A small-molecule ligand and the protein it binds are described below.
Small molecule (SMILES): Cc1cc(CCCOc2c(C)cc(-c3noc(C(F)(F)F)n3)cc2C)on1

Sequence of chain 3.C:
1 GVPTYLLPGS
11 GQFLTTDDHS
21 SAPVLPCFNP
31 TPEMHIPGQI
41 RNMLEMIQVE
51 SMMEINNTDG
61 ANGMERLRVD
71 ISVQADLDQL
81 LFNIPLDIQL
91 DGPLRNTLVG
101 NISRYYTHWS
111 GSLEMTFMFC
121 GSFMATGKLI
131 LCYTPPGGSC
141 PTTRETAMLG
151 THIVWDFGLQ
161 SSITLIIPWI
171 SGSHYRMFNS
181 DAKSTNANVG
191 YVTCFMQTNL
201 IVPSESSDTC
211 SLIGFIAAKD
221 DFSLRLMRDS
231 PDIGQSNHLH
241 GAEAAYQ

Binding-site contacts:
Ligand atom CM6 contacts residue ILE119 of chain 3.A at 4.0 Å (hydrophobic).
Ligand atom N2 contacts residue THR97 of chain 3.A at 3.8 Å.
Ligand atom N3A contacts residue ILE184 of chain 3.A at 3.9 Å.
Ligand atom O1 contacts residue PHE115 of chain 3.A at 3.4 Å.
Ligand atom F1 contacts residue MET182 of chain 3.A at 3.2 Å.
Ligand atom C1C contacts residue TYR193 of chain 3.A at 3.9 Å (hydrophobic).
Ligand atom F2 contacts residue VAL171 of chain 3.A at 3.9 Å.
Ligand atom C5 contacts residue TYR193 of chain 3.A at 4.0 Å (hydrophobic).
Ligand atom N3A contacts residue PHE147 of chain 3.A at 3.9 Å.
Ligand atom O1A contacts residue LEU220 of chain 3.A at 3.4 Å.
Ligand atom CM2 contacts residue ILE217 of chain 3.A at 3.4 Å (hydrophobic).
Ligand atom N1A contacts residue LEU220 of chain 3.A at 3.3 Å.
Ligand atom F2 contacts residue ALA145 of chain 3.A at 2.8 Å.
Ligand atom CM2 contacts residue PHE147 of chain 3.A at 3.8 Å (hydrophobic).
Ligand atom F2 contacts residue PHE147 of chain 3.A at 3.8 Å.
Ligand atom F1 contacts residue VAL171 of chain 3.A at 3.8 Å.
Ligand atom CM2 contacts residue ILE95 of chain 3.A at 4.0 Å (hydrophobic).
Ligand atom C6B contacts residue ILE95 of chain 3.A at 4.0 Å (hydrophobic).
Ligand atom C5B contacts residue ILE119 of chain 3.A at 3.9 Å (hydrophobic).
Ligand atom O1 contacts residue THR97 of chain 3.A at 3.8 Å.
Ligand atom F3 contacts residue ALA169 of chain 3.A at 3.7 Å.
Ligand atom F3 contacts residue VAL24 of chain 3.C at 3.3 Å.
Ligand atom F3 contacts residue PHE147 of chain 3.A at 3.5 Å.
Ligand atom CM6 contacts residue TRP93 of chain 3.A at 3.7 Å (hydrophobic).
Ligand atom C2B contacts residue ILE95 of chain 3.A at 3.8 Å (hydrophobic).
Ligand atom C3B contacts residue ILE184 of chain 3.A at 3.5 Å (hydrophobic).
Ligand atom O1B contacts residue ILE119 of chain 3.A at 3.9 Å.
Ligand atom C4 contacts residue ILE217 of chain 3.A at 4.0 Å (hydrophobic).
Ligand atom C2B contacts residue ILE184 of chain 3.A at 3.8 Å (hydrophobic).
Ligand atom CM6 contacts residue ILE95 of chain 3.A at 3.9 Å (hydrophobic).
Ligand atom C4 contacts residue TYR193 of chain 3.A at 3.9 Å (hydrophobic).
Ligand atom O1A contacts residue ILE121 of chain 3.A at 3.8 Å.
Ligand atom C6B contacts residue ILE119 of chain 3.A at 3.8 Å (hydrophobic).
Ligand atom CM2 contacts residue ILE184 of chain 3.A at 3.8 Å (hydrophobic).
Ligand atom C2A contacts residue LEU220 of chain 3.A at 3.8 Å (hydrophobic).
Ligand atom C3A contacts residue LEU220 of chain 3.A at 4.0 Å (hydrophobic).
Ligand atom F2 contacts residue ALA169 of chain 3.A at 3.6 Å.
Ligand atom C1B contacts residue ILE95 of chain 3.A at 3.6 Å (hydrophobic).
Ligand atom N1A contacts residue ILE119 of chain 3.A at 3.8 Å.
Ligand atom N2 contacts residue PHE115 of chain 3.A at 3.7 Å.

Sequence of chain 3.A:
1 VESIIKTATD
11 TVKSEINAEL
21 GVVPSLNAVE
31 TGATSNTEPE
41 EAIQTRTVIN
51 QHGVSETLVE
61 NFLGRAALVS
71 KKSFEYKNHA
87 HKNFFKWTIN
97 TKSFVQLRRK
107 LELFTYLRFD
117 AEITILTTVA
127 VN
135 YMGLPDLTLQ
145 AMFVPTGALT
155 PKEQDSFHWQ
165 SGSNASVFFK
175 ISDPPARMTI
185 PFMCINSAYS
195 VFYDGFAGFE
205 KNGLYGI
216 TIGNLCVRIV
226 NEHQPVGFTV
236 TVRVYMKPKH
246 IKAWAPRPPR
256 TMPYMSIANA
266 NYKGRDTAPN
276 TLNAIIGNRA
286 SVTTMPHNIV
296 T